A small-molecule ligand and the protein it binds are described below.
Small molecule (SMILES): O=C(O)/C(O)=C(Cl)\C=C\C(=O)c1ccccc1

Sequence of chain 4.A:
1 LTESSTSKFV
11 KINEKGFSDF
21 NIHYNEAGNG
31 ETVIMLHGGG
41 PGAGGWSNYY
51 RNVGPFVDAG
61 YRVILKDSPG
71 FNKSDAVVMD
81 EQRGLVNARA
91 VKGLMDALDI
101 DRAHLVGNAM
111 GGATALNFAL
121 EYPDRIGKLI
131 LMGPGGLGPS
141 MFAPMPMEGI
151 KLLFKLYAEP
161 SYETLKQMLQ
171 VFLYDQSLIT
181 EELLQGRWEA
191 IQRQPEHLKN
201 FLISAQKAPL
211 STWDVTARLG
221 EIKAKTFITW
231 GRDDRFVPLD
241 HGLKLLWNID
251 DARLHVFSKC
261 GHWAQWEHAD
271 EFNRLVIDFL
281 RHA

Binding-site contacts:
Ligand atom CB5 contacts residue VAL237 of chain 4.A at 3.5 Å (hydrophobic).
Ligand atom CLA1 contacts residue PHE236 of chain 4.A at 3.4 Å.
Ligand atom CB3 contacts residue TRP213 of chain 4.A at 3.7 Å (hydrophobic).
Ligand atom CA3 contacts residue PHE172 of chain 4.A at 3.7 Å (hydrophobic).
Ligand atom CA4 contacts residue HIS262 of chain 4.A at 3.7 Å.
Ligand atom CA5 contacts residue HIS262 of chain 4.A at 3.4 Å.
Ligand atom CA6 contacts residue MET110 of chain 4.A at 3.7 Å (hydrophobic).
Ligand atom OA1 contacts residue GLY39 of chain 4.A at 3.1 Å (h-bond).
Ligand atom CA6 contacts residue GLY39 of chain 4.A at 3.6 Å.
Ligand atom CA3 contacts residue GLY40 of chain 4.A at 3.5 Å.
Ligand atom CA2 contacts residue GLY40 of chain 4.A at 3.4 Å.
Ligand atom CB5 contacts residue ILE150 of chain 4.A at 3.2 Å (hydrophobic).
Ligand atom OA4 contacts residue GLY39 of chain 4.A at 2.7 Å (h-bond).
Ligand atom CA4 contacts residue GLY40 of chain 4.A at 3.6 Å.
Ligand atom CB4 contacts residue GLY135 of chain 4.A at 3.8 Å.
Ligand atom OA2 contacts residue ASN48 of chain 4.A at 3.3 Å (h-bond).
Ligand atom OA4 contacts residue GLY38 of chain 4.A at 3.6 Å.
Ligand atom CA5 contacts residue ALA109 of chain 4.A at 3.8 Å (hydrophobic).
Ligand atom OA3 contacts residue ARG187 of chain 4.A at 3.3 Å (salt-bridge).
Ligand atom CB3 contacts residue LEU210 of chain 4.A at 3.8 Å (hydrophobic).
Ligand atom CB6 contacts residue ILE150 of chain 4.A at 3.4 Å (hydrophobic).
Ligand atom CA4 contacts residue GLY39 of chain 4.A at 3.3 Å.
Ligand atom CA5 contacts residue LEU153 of chain 4.A at 3.8 Å (hydrophobic).
Ligand atom CA1 contacts residue GLY40 of chain 4.A at 3.6 Å.
Ligand atom OA2 contacts residue PHE172 of chain 4.A at 3.5 Å.
Ligand atom OA4 contacts residue ALA109 of chain 4.A at 3.1 Å.
Ligand atom CLA1 contacts residue LEU153 of chain 4.A at 3.6 Å.
Ligand atom OA2 contacts residue GLY38 of chain 4.A at 3.6 Å.
Ligand atom OA3 contacts residue PHE172 of chain 4.A at 3.3 Å.
Ligand atom CA6 contacts residue ALA109 of chain 4.A at 3.3 Å (hydrophobic).
Ligand atom OA3 contacts residue GLY40 of chain 4.A at 3.7 Å.
Ligand atom OA1 contacts residue GLY40 of chain 4.A at 2.9 Å (h-bond).
Ligand atom CB5 contacts residue PHE236 of chain 4.A at 3.8 Å (hydrophobic).
Ligand atom CA1 contacts residue GLY38 of chain 4.A at 3.6 Å.
Ligand atom CLA1 contacts residue PHE172 of chain 4.A at 3.6 Å.
Ligand atom OA2 contacts residue ASN108 of chain 4.A at 3.4 Å (h-bond).
Ligand atom OA1 contacts residue ALA43 of chain 4.A at 3.2 Å.
Ligand atom OA1 contacts residue GLY38 of chain 4.A at 2.8 Å.
Ligand atom OA4 contacts residue MET110 of chain 4.A at 2.9 Å (h-bond).
Ligand atom CA2 contacts residue PHE172 of chain 4.A at 3.6 Å (hydrophobic).